The small molecule below binds the protein below.
Small molecule (SMILES): CC(C)[C@H](NC(=O)[C@@H]1CCCN1C(=O)[C@H](CC(N)=O)NC(=O)[C@H](Cc1ccccc1)NC(=O)[C@@H](N)[C@@H](C)O)C(=O)N[C@@H](Cc1ccc(O)cc1)C(=O)N1CCC[C@H]1C(=O)N[C@@H](Cc1ccc(O)cc1)C(=O)N[C@@H](CC(=O)O)C(=O)N[C@H](C=O)[C@@H](C)O

Sequence of chain 1.E:
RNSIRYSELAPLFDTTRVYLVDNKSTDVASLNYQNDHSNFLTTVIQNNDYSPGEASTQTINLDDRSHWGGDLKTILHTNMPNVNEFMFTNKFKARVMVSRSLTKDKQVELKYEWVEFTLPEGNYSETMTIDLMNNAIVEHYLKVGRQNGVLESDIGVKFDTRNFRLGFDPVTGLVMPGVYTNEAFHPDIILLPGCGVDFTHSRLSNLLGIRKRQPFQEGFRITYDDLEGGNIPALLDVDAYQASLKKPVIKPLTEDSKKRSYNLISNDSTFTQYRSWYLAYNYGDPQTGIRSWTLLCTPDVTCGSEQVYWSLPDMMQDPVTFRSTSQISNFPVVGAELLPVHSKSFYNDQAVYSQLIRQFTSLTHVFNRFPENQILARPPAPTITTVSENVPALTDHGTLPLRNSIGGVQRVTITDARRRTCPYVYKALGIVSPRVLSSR

Binding-site contacts:
Ligand atom CG contacts residue LYS339 of chain 1.D at 3.8 Å.
Ligand atom OD2 contacts residue LYS339 of chain 1.D at 3.6 Å.
Ligand atom OH contacts residue HIS446 of chain 1.D at 3.1 Å (h-bond).
Ligand atom CG1 contacts residue GLU155 of chain 1.D at 3.8 Å.
Ligand atom CB contacts residue ARG450 of chain 1.D at 3.6 Å.
Ligand atom C contacts residue HIS446 of chain 1.D at 3.4 Å.
Ligand atom OD1 contacts residue LYS339 of chain 1.D at 2.9 Å (salt-bridge).
Ligand atom ND2 contacts residue GLU155 of chain 1.D at 3.1 Å (salt-bridge).
Ligand atom CG1 contacts residue ARG450 of chain 1.D at 3.4 Å.
Ligand atom CE2 contacts residue MET179 of chain 1.E at 3.8 Å (hydrophobic).
Ligand atom CE1 contacts residue ARG149 of chain 1.D at 3.6 Å.
Ligand atom CG contacts residue TYR244 of chain 1.E at 3.1 Å (hydrophobic).
Ligand atom C contacts residue ARG149 of chain 1.D at 3.8 Å.
Ligand atom CB contacts residue GLN245 of chain 1.E at 3.5 Å.
Ligand atom OH contacts residue THR445 of chain 1.D at 3.2 Å.
Ligand atom CB contacts residue PRO452 of chain 1.D at 3.9 Å (hydrophobic).
Ligand atom CZ contacts residue ARG149 of chain 1.D at 3.8 Å.
Ligand atom CB contacts residue LYS339 of chain 1.D at 2.9 Å.
Ligand atom CE1 contacts residue PRO180 of chain 1.E at 3.2 Å (hydrophobic).
Ligand atom CA contacts residue LYS339 of chain 1.D at 3.1 Å.
Ligand atom CZ contacts residue HIS446 of chain 1.D at 3.7 Å.
Ligand atom CD1 contacts residue PRO180 of chain 1.E at 3.5 Å (hydrophobic).
Ligand atom CE2 contacts residue HIS446 of chain 1.D at 3.5 Å.
Ligand atom CZ contacts residue THR445 of chain 1.D at 3.4 Å.
Ligand atom CE1 contacts residue THR445 of chain 1.D at 3.3 Å.
Ligand atom O contacts residue HIS446 of chain 1.D at 2.8 Å.
Ligand atom O contacts residue ARG450 of chain 1.D at 3.3 Å (salt-bridge).
Ligand atom CA contacts residue GLU155 of chain 1.D at 3.9 Å.
Ligand atom CG1 contacts residue PHE451 of chain 1.D at 3.4 Å (hydrophobic).
Ligand atom OH contacts residue MET179 of chain 1.E at 3.5 Å (h-bond).
Ligand atom CD contacts residue ARG450 of chain 1.D at 2.9 Å.
Ligand atom CG contacts residue GLU155 of chain 1.D at 3.8 Å.
Ligand atom O contacts residue ARG149 of chain 1.D at 2.6 Å (salt-bridge).
Ligand atom CG2 contacts residue LEU145 of chain 1.D at 3.8 Å (hydrophobic).
Ligand atom OD1 contacts residue GLU155 of chain 1.D at 3.8 Å.
Ligand atom CG contacts residue ARG450 of chain 1.D at 3.5 Å.
Ligand atom CG contacts residue PRO452 of chain 1.D at 3.5 Å (hydrophobic).
Ligand atom CZ contacts residue ASP172 of chain 1.E at 3.9 Å.
Ligand atom OH contacts residue LEU239 of chain 1.E at 3.7 Å.
Ligand atom CG2 contacts residue GLU155 of chain 1.D at 3.7 Å.

Sequence of chain 1.D:
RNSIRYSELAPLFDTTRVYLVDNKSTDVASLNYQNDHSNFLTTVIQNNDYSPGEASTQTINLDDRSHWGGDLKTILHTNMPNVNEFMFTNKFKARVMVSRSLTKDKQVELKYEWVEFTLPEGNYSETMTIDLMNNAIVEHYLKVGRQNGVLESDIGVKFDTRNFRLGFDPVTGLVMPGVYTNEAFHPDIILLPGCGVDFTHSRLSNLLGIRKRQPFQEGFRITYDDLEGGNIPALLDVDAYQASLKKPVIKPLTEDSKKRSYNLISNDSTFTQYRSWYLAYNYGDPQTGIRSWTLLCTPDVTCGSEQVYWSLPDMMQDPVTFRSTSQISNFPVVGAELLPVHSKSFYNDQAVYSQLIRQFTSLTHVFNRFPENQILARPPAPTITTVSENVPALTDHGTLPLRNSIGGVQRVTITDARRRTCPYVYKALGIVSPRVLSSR